Sequence of chain 59.A:
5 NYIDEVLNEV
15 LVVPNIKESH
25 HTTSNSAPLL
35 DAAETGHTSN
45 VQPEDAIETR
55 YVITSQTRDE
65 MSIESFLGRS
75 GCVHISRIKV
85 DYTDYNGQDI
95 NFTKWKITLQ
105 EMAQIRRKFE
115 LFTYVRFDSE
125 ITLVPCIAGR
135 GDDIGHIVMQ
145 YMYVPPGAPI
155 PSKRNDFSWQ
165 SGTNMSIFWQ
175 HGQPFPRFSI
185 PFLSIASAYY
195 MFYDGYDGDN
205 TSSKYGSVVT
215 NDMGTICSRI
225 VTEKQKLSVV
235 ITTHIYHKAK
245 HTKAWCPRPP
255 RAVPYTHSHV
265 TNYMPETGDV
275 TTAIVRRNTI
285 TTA

The protein below binds the small molecule below.
Small molecule (SMILES): Cc1cc(CCCOc2c(Cl)cc(C3=NCCO3)cc2Cl)on1

Binding-site contacts:
Ligand atom C3 contacts residue MET217 of chain 59.A at 4.2 Å (hydrophobic).
Ligand atom C31 contacts residue LEU103 of chain 59.A at 4.1 Å (hydrophobic).
Ligand atom C3 contacts residue LEU103 of chain 59.A at 4.3 Å (hydrophobic).
Ligand atom C4A contacts residue TYR145 of chain 59.A at 3.7 Å (hydrophobic).
Ligand atom C3B contacts residue ILE125 of chain 59.A at 4.3 Å (hydrophobic).
Ligand atom N2 contacts residue ASN215 of chain 59.A at 3.9 Å.
Ligand atom O1A contacts residue ILE239 of chain 59.A at 4.3 Å.
Ligand atom C5A contacts residue TYR145 of chain 59.A at 3.7 Å (hydrophobic).
Ligand atom CL1 contacts residue ILE239 of chain 59.A at 4.0 Å.
Ligand atom C5B contacts residue ILE125 of chain 59.A at 3.5 Å (hydrophobic).
Ligand atom C4B contacts residue ILE220 of chain 59.A at 4.2 Å (hydrophobic).
Ligand atom C4B contacts residue ILE125 of chain 59.A at 4.0 Å (hydrophobic).
Ligand atom C2C contacts residue MET217 of chain 59.A at 3.9 Å (hydrophobic).
Ligand atom C2A contacts residue PHE182 of chain 59.A at 4.1 Å (hydrophobic).
Ligand atom N3A contacts residue PHE182 of chain 59.A at 4.1 Å.
Ligand atom N3A contacts residue ILE220 of chain 59.A at 4.3 Å.
Ligand atom C3B contacts residue TYR147 of chain 59.A at 3.3 Å (hydrophobic).
Ligand atom CL2 contacts residue ILE184 of chain 59.A at 4.2 Å.
Ligand atom N3A contacts residue TYR147 of chain 59.A at 4.1 Å.
Ligand atom C31 contacts residue MET195 of chain 59.A at 3.9 Å (hydrophobic).
Ligand atom O1 contacts residue MET217 of chain 59.A at 2.7 Å (h-bond).
Ligand atom CL1 contacts residue ILE125 of chain 59.A at 3.7 Å.
Ligand atom C2C contacts residue ILE101 of chain 59.A at 4.2 Å (hydrophobic).
Ligand atom CL2 contacts residue TYR147 of chain 59.A at 2.4 Å.
Ligand atom C3C contacts residue ILE101 of chain 59.A at 3.8 Å (hydrophobic).
Ligand atom CL2 contacts residue LEU187 of chain 59.A at 3.9 Å.
Ligand atom C2B contacts residue TYR147 of chain 59.A at 3.4 Å (hydrophobic).
Ligand atom C2B contacts residue ILE184 of chain 59.A at 4.1 Å (hydrophobic).
Ligand atom C5B contacts residue ILE220 of chain 59.A at 4.3 Å (hydrophobic).
Ligand atom O1A contacts residue LEU127 of chain 59.A at 4.1 Å.
Ligand atom C6B contacts residue ILE125 of chain 59.A at 3.3 Å (hydrophobic).
Ligand atom O1B contacts residue ILE125 of chain 59.A at 4.1 Å.
Ligand atom C4A contacts residue MET146 of chain 59.A at 4.0 Å (hydrophobic).
Ligand atom C2B contacts residue ILE125 of chain 59.A at 4.1 Å (hydrophobic).
Ligand atom C5A contacts residue LEU127 of chain 59.A at 3.8 Å (hydrophobic).
Ligand atom C1B contacts residue ILE125 of chain 59.A at 3.6 Å (hydrophobic).
Ligand atom N2 contacts residue MET217 of chain 59.A at 3.1 Å (h-bond).
Ligand atom C4 contacts residue LEU103 of chain 59.A at 3.6 Å (hydrophobic).
Ligand atom C5 contacts residue MET217 of chain 59.A at 3.8 Å (hydrophobic).
Ligand atom C2A contacts residue ILE220 of chain 59.A at 4.1 Å (hydrophobic).